Binding-site contacts:
Ligand atom O6 contacts residue LYS472 of chain 1.A at 4.0 Å.
Ligand atom C4 contacts residue ASN469 of chain 1.A at 4.3 Å.
Ligand atom C7 contacts residue ASN469 of chain 1.A at 3.7 Å.
Ligand atom O5 contacts residue LYS472 of chain 1.A at 3.7 Å.
Ligand atom C1 contacts residue THR471 of chain 1.A at 3.0 Å.
Ligand atom C3 contacts residue ASN469 of chain 1.A at 3.9 Å.
Ligand atom C5 contacts residue THR471 of chain 1.A at 3.2 Å.
Ligand atom C6 contacts residue LYS472 of chain 1.A at 4.4 Å.
Ligand atom C5 contacts residue ASN469 of chain 1.A at 3.8 Å.
Ligand atom O7 contacts residue ASN469 of chain 1.A at 3.8 Å.
Ligand atom C1 contacts residue ASN469 of chain 1.A at 1.4 Å.
Ligand atom C2 contacts residue ASN469 of chain 1.A at 2.5 Å.
Ligand atom O5 contacts residue THR471 of chain 1.A at 2.8 Å (h-bond).
Ligand atom C6 contacts residue THR471 of chain 1.A at 3.8 Å.
Ligand atom O5 contacts residue ASN469 of chain 1.A at 2.4 Å (h-bond).
Ligand atom C2 contacts residue THR471 of chain 1.A at 4.4 Å.
Ligand atom N2 contacts residue ASN469 of chain 1.A at 3.0 Å (h-bond).

Sequence of chain 1.A:
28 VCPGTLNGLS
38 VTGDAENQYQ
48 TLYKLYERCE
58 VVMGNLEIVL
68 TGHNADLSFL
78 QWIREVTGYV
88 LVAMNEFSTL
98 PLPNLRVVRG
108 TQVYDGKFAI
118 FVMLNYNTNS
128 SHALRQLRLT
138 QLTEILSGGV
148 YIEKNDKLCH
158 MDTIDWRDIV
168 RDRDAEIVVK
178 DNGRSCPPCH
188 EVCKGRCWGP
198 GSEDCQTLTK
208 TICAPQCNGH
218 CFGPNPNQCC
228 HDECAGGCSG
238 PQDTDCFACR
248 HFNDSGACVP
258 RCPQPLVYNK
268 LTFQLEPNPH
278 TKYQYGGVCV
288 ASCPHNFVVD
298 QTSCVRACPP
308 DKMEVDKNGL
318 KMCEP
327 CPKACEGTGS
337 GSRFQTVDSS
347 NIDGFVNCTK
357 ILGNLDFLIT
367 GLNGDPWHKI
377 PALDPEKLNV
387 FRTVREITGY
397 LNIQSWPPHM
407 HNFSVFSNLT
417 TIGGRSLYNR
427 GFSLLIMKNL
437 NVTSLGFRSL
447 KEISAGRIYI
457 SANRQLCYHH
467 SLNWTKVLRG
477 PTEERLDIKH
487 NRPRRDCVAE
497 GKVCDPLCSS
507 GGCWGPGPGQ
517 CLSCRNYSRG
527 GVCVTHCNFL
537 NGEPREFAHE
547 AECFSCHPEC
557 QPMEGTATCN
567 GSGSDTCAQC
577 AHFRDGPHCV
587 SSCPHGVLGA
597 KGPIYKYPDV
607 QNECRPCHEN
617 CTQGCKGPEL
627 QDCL

This protein binds this small molecule.
Small molecule (SMILES): CC(=O)N[C@H]1[C@H](O[C@H]2[C@H](O)[C@@H](NC(C)=O)CO[C@@H]2CO)O[C@H](CO)[C@@H](O)[C@@H]1O